This small molecule binds to this protein.
Small molecule (SMILES): Nc1ncnc2c1ncn2[C@@H]1O[C@H](CO[P](=O)(O)O[P](=O)(O)NP(=O)(O)O)[C@@H](O)[C@H]1O

Binding-site contacts:
Ligand atom C2 contacts residue ASN511 of chain 1.C at 3.1 Å.
Ligand atom O2A contacts residue THR246 of chain 1.C at 3.2 Å.
Ligand atom O3G contacts residue ARG269 of chain 1.C at 2.6 Å (salt-bridge).
Ligand atom C5 contacts residue VAL247 of chain 1.C at 3.4 Å (hydrophobic).
Ligand atom O1A contacts residue ARG357 of chain 1.F at 2.8 Å (salt-bridge).
Ligand atom N1 contacts residue GLN510 of chain 1.C at 3.4 Å (h-bond).
Ligand atom O1G contacts residue PHE241 of chain 1.C at 3.4 Å.
Ligand atom O2G contacts residue GLU268 of chain 1.C at 3.4 Å (salt-bridge).
Ligand atom C5' contacts residue GLY242 of chain 1.C at 3.3 Å.
Ligand atom C4 contacts residue PHE432 of chain 1.C at 3.3 Å (hydrophobic).
Ligand atom O1B contacts residue MG1 of chain 1.J at 2.2 Å.
Ligand atom N3B contacts residue MG1 of chain 1.J at 3.4 Å.
Ligand atom C5 contacts residue PHE432 of chain 1.C at 3.4 Å (hydrophobic).
Ligand atom O4' contacts residue PHE432 of chain 1.C at 3.2 Å.
Ligand atom O1G contacts residue TYR328 of chain 1.F at 3.3 Å.
Ligand atom O2A contacts residue VAL247 of chain 1.C at 2.8 Å (h-bond).
Ligand atom O3' contacts residue ARG357 of chain 1.F at 3.4 Å.
Ligand atom N1 contacts residue PHE432 of chain 1.C at 3.4 Å.
Ligand atom PB contacts residue MG1 of chain 1.J at 3.4 Å.
Ligand atom N7 contacts residue VAL247 of chain 1.C at 3.3 Å.
Ligand atom N3B contacts residue ARG357 of chain 1.F at 3.4 Å (salt-bridge).
Ligand atom PG contacts residue MG1 of chain 1.J at 3.1 Å.
Ligand atom N7 contacts residue PHE432 of chain 1.C at 3.3 Å.
Ligand atom O2G contacts residue ARG269 of chain 1.C at 3.1 Å (salt-bridge).
Ligand atom N1 contacts residue ALA512 of chain 1.C at 3.2 Å (h-bond).
Ligand atom N9 contacts residue PHE432 of chain 1.C at 3.5 Å.
Ligand atom O1B contacts residue THR246 of chain 1.C at 2.5 Å (h-bond).
Ligand atom C8 contacts residue PHE432 of chain 1.C at 3.3 Å (hydrophobic).
Ligand atom O2G contacts residue MG1 of chain 1.J at 1.8 Å.
Ligand atom N3B contacts residue GLY242 of chain 1.C at 3.0 Å (h-bond).
Ligand atom O1G contacts residue LYS245 of chain 1.C at 2.6 Å (salt-bridge).
Ligand atom O3A contacts residue LYS245 of chain 1.C at 3.5 Å (salt-bridge).
Ligand atom N6 contacts residue VAL247 of chain 1.C at 3.5 Å.
Ligand atom PB contacts residue LYS245 of chain 1.C at 3.4 Å.
Ligand atom O3G contacts residue ARG357 of chain 1.F at 3.2 Å (salt-bridge).
Ligand atom O2B contacts residue GLY244 of chain 1.C at 3.1 Å (h-bond).
Ligand atom C6 contacts residue PHE432 of chain 1.C at 3.2 Å (hydrophobic).
Ligand atom O3A contacts residue GLY244 of chain 1.C at 2.8 Å (h-bond).
Ligand atom O2B contacts residue LYS245 of chain 1.C at 2.8 Å (salt-bridge).
Ligand atom O2B contacts residue ALA243 of chain 1.C at 3.5 Å (h-bond).

Sequence of chain 1.F:
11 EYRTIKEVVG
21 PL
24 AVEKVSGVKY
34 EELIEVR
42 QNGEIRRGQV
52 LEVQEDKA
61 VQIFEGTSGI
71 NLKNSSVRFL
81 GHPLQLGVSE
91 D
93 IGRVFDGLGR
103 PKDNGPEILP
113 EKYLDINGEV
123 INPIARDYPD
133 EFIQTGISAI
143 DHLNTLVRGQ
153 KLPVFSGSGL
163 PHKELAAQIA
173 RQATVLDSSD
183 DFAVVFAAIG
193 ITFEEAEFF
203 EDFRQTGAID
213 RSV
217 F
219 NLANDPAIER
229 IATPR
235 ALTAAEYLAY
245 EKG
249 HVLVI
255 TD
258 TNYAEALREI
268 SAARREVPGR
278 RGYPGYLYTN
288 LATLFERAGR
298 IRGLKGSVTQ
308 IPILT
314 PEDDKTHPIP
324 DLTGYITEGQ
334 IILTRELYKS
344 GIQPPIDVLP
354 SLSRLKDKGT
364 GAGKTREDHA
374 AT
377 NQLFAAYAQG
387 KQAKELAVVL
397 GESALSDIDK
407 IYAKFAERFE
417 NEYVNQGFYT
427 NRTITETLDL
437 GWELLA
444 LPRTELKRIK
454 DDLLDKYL

Sequence of chain 1.C:
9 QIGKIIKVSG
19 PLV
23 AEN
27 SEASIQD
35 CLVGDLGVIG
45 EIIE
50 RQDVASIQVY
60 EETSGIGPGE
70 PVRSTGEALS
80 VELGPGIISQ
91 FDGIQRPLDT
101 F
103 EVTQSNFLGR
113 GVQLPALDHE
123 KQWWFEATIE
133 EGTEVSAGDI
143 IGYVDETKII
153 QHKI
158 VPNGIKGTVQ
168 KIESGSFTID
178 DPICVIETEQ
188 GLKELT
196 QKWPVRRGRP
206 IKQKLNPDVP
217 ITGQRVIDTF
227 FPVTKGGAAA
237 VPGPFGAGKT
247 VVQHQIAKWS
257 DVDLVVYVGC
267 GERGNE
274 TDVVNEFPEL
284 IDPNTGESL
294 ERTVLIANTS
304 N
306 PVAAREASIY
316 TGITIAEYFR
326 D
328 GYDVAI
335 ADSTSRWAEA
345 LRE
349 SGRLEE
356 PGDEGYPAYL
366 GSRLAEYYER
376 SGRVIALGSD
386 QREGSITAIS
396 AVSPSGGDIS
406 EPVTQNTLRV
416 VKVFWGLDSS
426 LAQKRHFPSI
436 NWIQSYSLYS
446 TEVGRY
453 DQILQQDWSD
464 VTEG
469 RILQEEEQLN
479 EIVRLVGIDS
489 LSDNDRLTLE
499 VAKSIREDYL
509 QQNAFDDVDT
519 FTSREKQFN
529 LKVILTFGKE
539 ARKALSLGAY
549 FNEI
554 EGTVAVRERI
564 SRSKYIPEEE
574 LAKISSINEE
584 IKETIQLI